A protein and the small-molecule ligand that binds it are described below.
Small molecule (SMILES): O=C1NC(=O)c2ccc(Br)cc2/C1=C/Nc1ccc(CN2CCCC2)cc1

Sequence of chain 3.D:
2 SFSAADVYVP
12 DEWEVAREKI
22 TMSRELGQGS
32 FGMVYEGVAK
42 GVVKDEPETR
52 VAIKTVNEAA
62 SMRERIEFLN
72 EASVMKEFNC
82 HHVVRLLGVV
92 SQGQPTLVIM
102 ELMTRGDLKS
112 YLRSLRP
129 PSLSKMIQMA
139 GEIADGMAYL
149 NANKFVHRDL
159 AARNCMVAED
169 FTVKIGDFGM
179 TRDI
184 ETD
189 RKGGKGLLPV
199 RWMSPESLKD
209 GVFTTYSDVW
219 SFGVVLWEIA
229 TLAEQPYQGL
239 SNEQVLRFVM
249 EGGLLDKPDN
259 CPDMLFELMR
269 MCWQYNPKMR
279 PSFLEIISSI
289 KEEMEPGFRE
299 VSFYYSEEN

Binding-site contacts:
Ligand atom C3 contacts residue GLY107 of chain 3.D at 3.8 Å.
Ligand atom BR1 contacts residue GLY30 of chain 3.D at 3.8 Å.
Ligand atom O1 contacts residue GLU102 of chain 3.D at 3.9 Å.
Ligand atom C1 contacts residue ARG25 of chain 3.D at 3.8 Å.
Ligand atom C2 contacts residue GLY107 of chain 3.D at 3.9 Å.
Ligand atom C3 contacts residue MET104 of chain 3.D at 3.5 Å (hydrophobic).
Ligand atom C20 contacts residue GLU102 of chain 3.D at 3.9 Å.
Ligand atom O2 contacts residue MET164 of chain 3.D at 3.8 Å.
Ligand atom C5 contacts residue LEU27 of chain 3.D at 3.5 Å (hydrophobic).
Ligand atom N3 contacts residue GLU102 of chain 3.D at 3.2 Å (salt-bridge).
Ligand atom BR1 contacts residue GLN29 of chain 3.D at 3.3 Å.
Ligand atom C21 contacts residue ALA53 of chain 3.D at 3.6 Å (hydrophobic).
Ligand atom C15 contacts residue VAL35 of chain 3.D at 3.9 Å (hydrophobic).
Ligand atom C1 contacts residue LEU27 of chain 3.D at 4.0 Å (hydrophobic).
Ligand atom O1 contacts residue MET101 of chain 3.D at 3.4 Å.
Ligand atom C2 contacts residue MET104 of chain 3.D at 3.2 Å (hydrophobic).
Ligand atom C2 contacts residue THR105 of chain 3.D at 3.6 Å.
Ligand atom C13 contacts residue MET164 of chain 3.D at 3.5 Å (hydrophobic).
Ligand atom BR1 contacts residue VAL35 of chain 3.D at 3.6 Å.
Ligand atom C11 contacts residue ARG106 of chain 3.D at 3.9 Å.
Ligand atom N2 contacts residue LEU27 of chain 3.D at 3.9 Å.
Ligand atom C16 contacts residue VAL35 of chain 3.D at 3.7 Å (hydrophobic).
Ligand atom O2 contacts residue GLU102 of chain 3.D at 3.9 Å.
Ligand atom C12 contacts residue MET164 of chain 3.D at 3.4 Å (hydrophobic).
Ligand atom O2 contacts residue LEU103 of chain 3.D at 3.3 Å.
Ligand atom N2 contacts residue MET164 of chain 3.D at 3.6 Å.
Ligand atom N2 contacts residue MET104 of chain 3.D at 3.1 Å (h-bond).
Ligand atom C1 contacts residue THR105 of chain 3.D at 3.3 Å.
Ligand atom O2 contacts residue ALA53 of chain 3.D at 3.9 Å.
Ligand atom C20 contacts residue ALA53 of chain 3.D at 3.7 Å (hydrophobic).
Ligand atom C12 contacts residue LEU27 of chain 3.D at 3.9 Å (hydrophobic).
Ligand atom C2 contacts residue LEU27 of chain 3.D at 3.7 Å (hydrophobic).
Ligand atom O2 contacts residue MET104 of chain 3.D at 2.6 Å (h-bond).
Ligand atom C4 contacts residue LEU27 of chain 3.D at 3.6 Å (hydrophobic).
Ligand atom N3 contacts residue ALA53 of chain 3.D at 3.4 Å.
Ligand atom O1 contacts residue VAL85 of chain 3.D at 3.5 Å.
Ligand atom C21 contacts residue MET104 of chain 3.D at 3.6 Å (hydrophobic).
Ligand atom C3 contacts residue LEU27 of chain 3.D at 3.8 Å (hydrophobic).
Ligand atom C21 contacts residue MET164 of chain 3.D at 3.7 Å (hydrophobic).
Ligand atom C4 contacts residue GLY107 of chain 3.D at 3.8 Å.